Binding-site contacts:
Ligand atom C7 contacts residue HIS167 of chain 1.B at 4.1 Å.
Ligand atom C1 contacts residue ASN168 of chain 1.B at 1.4 Å.
Ligand atom O5 contacts residue GLU89 of chain 1.B at 4.4 Å.
Ligand atom O5 contacts residue PRO87 of chain 1.B at 4.3 Å.
Ligand atom C4 contacts residue ASN168 of chain 1.B at 4.3 Å.
Ligand atom C7 contacts residue ASN168 of chain 1.B at 3.3 Å.
Ligand atom O5 contacts residue ASN168 of chain 1.B at 2.4 Å (h-bond).
Ligand atom C3 contacts residue ASN168 of chain 1.B at 3.8 Å.
Ligand atom C2 contacts residue PRO87 of chain 1.B at 4.2 Å (hydrophobic).
Ligand atom N2 contacts residue ASN168 of chain 1.B at 2.9 Å (h-bond).
Ligand atom O6 contacts residue GLU89 of chain 1.B at 3.6 Å.
Ligand atom C5 contacts residue ASN168 of chain 1.B at 3.6 Å.
Ligand atom O7 contacts residue ASN168 of chain 1.B at 3.0 Å (h-bond).
Ligand atom O6 contacts residue ARG88 of chain 1.B at 4.2 Å.
Ligand atom C8 contacts residue HIS167 of chain 1.B at 3.3 Å.
Ligand atom C2 contacts residue ASN168 of chain 1.B at 2.5 Å.
Ligand atom C1 contacts residue PRO87 of chain 1.B at 4.2 Å (hydrophobic).
Ligand atom C8 contacts residue ASN168 of chain 1.B at 4.1 Å.

This protein binds this small molecule.
Small molecule (SMILES): CC(=O)N[C@H]1[C@H](O[C@H]2[C@H](O)[C@@H](NC(C)=O)CO[C@@H]2CO)O[C@H](CO)[C@@H](O)[C@@H]1O

Sequence of chain 1.B:
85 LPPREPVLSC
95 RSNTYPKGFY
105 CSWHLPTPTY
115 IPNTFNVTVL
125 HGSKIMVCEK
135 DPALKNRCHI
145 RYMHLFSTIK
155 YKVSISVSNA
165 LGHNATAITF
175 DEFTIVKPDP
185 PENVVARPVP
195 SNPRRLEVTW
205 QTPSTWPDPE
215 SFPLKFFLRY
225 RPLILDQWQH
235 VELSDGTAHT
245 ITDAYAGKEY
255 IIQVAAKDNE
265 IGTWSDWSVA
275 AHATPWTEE